This protein binds this small molecule.
Small molecule (SMILES): O=C(COP(=O)(O)O)[C@H](O)[C@H](O)COP(=O)(O)O

Sequence of chain 1.A:
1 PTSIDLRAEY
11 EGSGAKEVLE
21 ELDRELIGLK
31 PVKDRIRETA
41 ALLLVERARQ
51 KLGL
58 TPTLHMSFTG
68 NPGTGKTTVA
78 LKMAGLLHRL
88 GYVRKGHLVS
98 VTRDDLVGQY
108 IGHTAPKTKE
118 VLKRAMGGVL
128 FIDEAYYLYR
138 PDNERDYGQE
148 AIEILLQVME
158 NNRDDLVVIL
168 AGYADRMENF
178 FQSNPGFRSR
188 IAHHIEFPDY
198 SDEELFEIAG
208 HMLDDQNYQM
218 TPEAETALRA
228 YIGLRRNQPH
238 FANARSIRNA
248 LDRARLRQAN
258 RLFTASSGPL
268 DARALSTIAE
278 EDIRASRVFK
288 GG

Binding-site contacts:
Ligand atom O6P contacts residue ARG284 of chain 1.A at 3.2 Å.
Ligand atom O2 contacts residue ARG250 of chain 1.A at 4.1 Å.
Ligand atom O1 contacts residue ARG250 of chain 1.A at 3.4 Å (salt-bridge).
Ligand atom O5 contacts residue ARG250 of chain 1.A at 4.0 Å.
Ligand atom P1 contacts residue ARG232 of chain 1.A at 3.8 Å.
Ligand atom O2P contacts residue ASN246 of chain 1.A at 3.1 Å (h-bond).
Ligand atom O5P contacts residue SER283 of chain 1.A at 2.8 Å (h-bond).
Ligand atom P1 contacts residue ASN246 of chain 1.A at 4.2 Å.
Ligand atom O1 contacts residue ARG232 of chain 1.A at 4.4 Å.
Ligand atom O5P contacts residue ARG254 of chain 1.A at 3.5 Å (salt-bridge).
Ligand atom O2P contacts residue ARG232 of chain 1.A at 4.3 Å.
Ligand atom C5 contacts residue ARG284 of chain 1.A at 4.4 Å.
Ligand atom O4P contacts residue SER283 of chain 1.A at 4.3 Å.
Ligand atom C1 contacts residue ARG250 of chain 1.A at 3.0 Å.
Ligand atom O6P contacts residue ARG254 of chain 1.A at 4.4 Å.
Ligand atom P2 contacts residue SER283 of chain 1.A at 4.1 Å.
Ligand atom O3 contacts residue ARG284 of chain 1.A at 3.8 Å.
Ligand atom C4 contacts residue ARG250 of chain 1.A at 3.9 Å.
Ligand atom P2 contacts residue ARG284 of chain 1.A at 3.7 Å.
Ligand atom O2P contacts residue SER243 of chain 1.A at 4.3 Å.
Ligand atom P2 contacts residue ARG254 of chain 1.A at 3.3 Å.
Ligand atom O5 contacts residue ARG254 of chain 1.A at 4.4 Å.
Ligand atom O1P contacts residue ARG250 of chain 1.A at 4.3 Å.
Ligand atom O4P contacts residue ARG250 of chain 1.A at 4.2 Å.
Ligand atom O4 contacts residue ARG250 of chain 1.A at 4.1 Å.
Ligand atom P1 contacts residue ARG250 of chain 1.A at 3.2 Å.
Ligand atom C3 contacts residue ARG284 of chain 1.A at 3.8 Å.
Ligand atom O3P contacts residue SER243 of chain 1.A at 4.4 Å.
Ligand atom O1P contacts residue ARG232 of chain 1.A at 2.4 Å (salt-bridge).
Ligand atom O5P contacts residue ARG284 of chain 1.A at 3.1 Å (salt-bridge).
Ligand atom C3 contacts residue GLY289 of chain 1.A at 4.1 Å.
Ligand atom O5P contacts residue VAL285 of chain 1.A at 4.0 Å.
Ligand atom O3P contacts residue ARG250 of chain 1.A at 1.9 Å (salt-bridge).
Ligand atom O2P contacts residue ARG250 of chain 1.A at 3.8 Å.
Ligand atom O4P contacts residue ARG254 of chain 1.A at 2.3 Å (salt-bridge).
Ligand atom O3P contacts residue ASN246 of chain 1.A at 3.6 Å.
Ligand atom O1P contacts residue SER243 of chain 1.A at 3.9 Å.
Ligand atom O3P contacts residue ARG232 of chain 1.A at 4.3 Å.
Ligand atom O3 contacts residue GLY289 of chain 1.A at 3.0 Å (h-bond).
Ligand atom C2 contacts residue ARG250 of chain 1.A at 3.9 Å.